Sequence of chain 1.A:
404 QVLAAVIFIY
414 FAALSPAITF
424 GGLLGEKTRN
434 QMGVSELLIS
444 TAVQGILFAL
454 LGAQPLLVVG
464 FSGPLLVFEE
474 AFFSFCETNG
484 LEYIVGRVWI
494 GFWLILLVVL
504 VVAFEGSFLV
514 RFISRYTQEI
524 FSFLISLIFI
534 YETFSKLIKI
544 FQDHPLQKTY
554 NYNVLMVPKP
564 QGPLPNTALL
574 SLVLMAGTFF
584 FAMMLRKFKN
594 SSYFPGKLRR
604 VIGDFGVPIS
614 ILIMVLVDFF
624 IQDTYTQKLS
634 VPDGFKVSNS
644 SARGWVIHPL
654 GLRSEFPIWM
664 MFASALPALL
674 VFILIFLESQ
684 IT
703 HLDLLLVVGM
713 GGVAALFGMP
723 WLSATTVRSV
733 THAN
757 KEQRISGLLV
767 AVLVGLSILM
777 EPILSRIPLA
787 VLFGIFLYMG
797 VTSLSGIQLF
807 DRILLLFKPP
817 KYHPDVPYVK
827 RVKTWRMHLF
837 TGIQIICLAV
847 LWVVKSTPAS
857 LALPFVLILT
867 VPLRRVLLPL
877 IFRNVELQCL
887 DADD

Sequence of chain 1.B:
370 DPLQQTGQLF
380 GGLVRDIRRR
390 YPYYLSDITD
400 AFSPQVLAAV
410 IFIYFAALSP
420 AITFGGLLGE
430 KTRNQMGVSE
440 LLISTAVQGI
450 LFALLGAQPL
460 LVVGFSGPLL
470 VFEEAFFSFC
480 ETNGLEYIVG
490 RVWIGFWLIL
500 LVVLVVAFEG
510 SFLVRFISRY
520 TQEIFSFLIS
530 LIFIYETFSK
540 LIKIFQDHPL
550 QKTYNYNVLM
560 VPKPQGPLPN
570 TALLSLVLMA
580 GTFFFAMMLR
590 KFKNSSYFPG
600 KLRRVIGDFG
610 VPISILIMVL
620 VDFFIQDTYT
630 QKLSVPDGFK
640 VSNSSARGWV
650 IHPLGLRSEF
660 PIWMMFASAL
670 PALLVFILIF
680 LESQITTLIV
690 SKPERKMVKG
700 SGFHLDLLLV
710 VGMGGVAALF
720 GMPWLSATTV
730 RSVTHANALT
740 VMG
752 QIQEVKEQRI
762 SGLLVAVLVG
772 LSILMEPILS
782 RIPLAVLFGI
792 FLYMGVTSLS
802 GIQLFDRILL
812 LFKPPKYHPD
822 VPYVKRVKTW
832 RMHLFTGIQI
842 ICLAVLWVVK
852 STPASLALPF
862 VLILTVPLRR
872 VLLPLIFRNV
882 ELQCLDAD

Binding-site contacts:
Ligand atom C3A contacts residue LEU812 of chain 1.A at 4.0 Å (hydrophobic).
Ligand atom O52 contacts residue LYS817 of chain 1.A at 3.4 Å (salt-bridge).
Ligand atom C4A contacts residue LEU812 of chain 1.A at 3.8 Å (hydrophobic).
Ligand atom O42 contacts residue ARG602 of chain 1.B at 3.3 Å (salt-bridge).
Ligand atom P4 contacts residue GLY599 of chain 1.B at 4.3 Å.
Ligand atom C3 contacts residue LYS817 of chain 1.A at 4.0 Å.
Ligand atom O41 contacts residue GLY599 of chain 1.B at 3.6 Å.
Ligand atom O4 contacts residue LYS817 of chain 1.A at 3.4 Å.
Ligand atom P4 contacts residue TYR818 of chain 1.A at 3.6 Å.
Ligand atom O3 contacts residue PRO815 of chain 1.A at 3.4 Å.
Ligand atom C5 contacts residue LYS817 of chain 1.A at 3.8 Å.
Ligand atom O51 contacts residue LYS817 of chain 1.A at 2.9 Å (salt-bridge).
Ligand atom O4 contacts residue TYR818 of chain 1.A at 4.1 Å.
Ligand atom O43 contacts residue TYR818 of chain 1.A at 3.4 Å (h-bond).
Ligand atom C3A contacts residue PHE813 of chain 1.A at 3.6 Å (hydrophobic).
Ligand atom O1A contacts residue PRO815 of chain 1.A at 3.3 Å.
Ligand atom O2 contacts residue PRO598 of chain 1.B at 4.3 Å.
Ligand atom O11 contacts residue PRO816 of chain 1.A at 3.7 Å.
Ligand atom O1A contacts residue PRO816 of chain 1.A at 4.2 Å.
Ligand atom C8A contacts residue PHE597 of chain 1.B at 4.2 Å (hydrophobic).
Ligand atom C7A contacts residue PHE597 of chain 1.B at 3.9 Å (hydrophobic).
Ligand atom C2 contacts residue PRO815 of chain 1.A at 4.0 Å (hydrophobic).
Ligand atom O3 contacts residue GLY599 of chain 1.B at 3.2 Å (h-bond).
Ligand atom O2C contacts residue PRO598 of chain 1.B at 3.3 Å.
Ligand atom C5A contacts residue PHE813 of chain 1.A at 4.1 Å (hydrophobic).
Ligand atom O1A contacts residue LYS814 of chain 1.A at 4.2 Å.
Ligand atom O43 contacts residue LYS817 of chain 1.A at 4.0 Å.
Ligand atom O42 contacts residue TYR818 of chain 1.A at 2.9 Å (h-bond).
Ligand atom O3 contacts residue PRO598 of chain 1.B at 4.1 Å.
Ligand atom O42 contacts residue GLY599 of chain 1.B at 3.7 Å.
Ligand atom C5A contacts residue PRO598 of chain 1.B at 3.9 Å (hydrophobic).
Ligand atom O3 contacts residue TYR818 of chain 1.A at 4.2 Å.
Ligand atom C3 contacts residue PRO815 of chain 1.A at 3.8 Å (hydrophobic).
Ligand atom O13 contacts residue PRO816 of chain 1.A at 4.3 Å.
Ligand atom C3A contacts residue LYS814 of chain 1.A at 3.9 Å.
Ligand atom C4A contacts residue PHE813 of chain 1.A at 3.9 Å (hydrophobic).
Ligand atom P5 contacts residue LYS817 of chain 1.A at 3.7 Å.
Ligand atom C4 contacts residue LYS817 of chain 1.A at 4.0 Å.
Ligand atom C1A contacts residue PRO598 of chain 1.B at 4.0 Å (hydrophobic).
Ligand atom O2 contacts residue GLY599 of chain 1.B at 4.1 Å.

This protein binds this small molecule.
Small molecule (SMILES): CCCCCCCC(=O)OC[C@H](COP(=O)(O)O[C@@H]1[C@H](O)[C@H](O)[C@@H](OP(=O)(O)O)[C@H](OP(=O)(O)O)[C@H]1O)OC(=O)CCCCCCC